Sequence of chain 1.B:
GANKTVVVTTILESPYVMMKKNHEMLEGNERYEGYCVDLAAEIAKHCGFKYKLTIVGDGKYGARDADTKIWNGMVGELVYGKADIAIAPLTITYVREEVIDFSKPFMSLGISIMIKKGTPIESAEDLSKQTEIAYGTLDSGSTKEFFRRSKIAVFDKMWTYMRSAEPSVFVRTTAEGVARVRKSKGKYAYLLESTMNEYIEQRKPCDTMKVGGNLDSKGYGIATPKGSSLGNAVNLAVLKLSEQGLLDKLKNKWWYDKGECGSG

The protein below binds the small molecule below.
Small molecule (SMILES): N[C@@H](CCC(=O)O)C(=O)O

Binding-site contacts:
Ligand atom CD contacts residue LEU138 of chain 1.B at 4.1 Å (hydrophobic).
Ligand atom N contacts residue PRO89 of chain 1.B at 2.9 Å (h-bond).
Ligand atom C contacts residue TYR61 of chain 1.B at 3.7 Å (hydrophobic).
Ligand atom OE2 contacts residue THR143 of chain 1.B at 2.6 Å (h-bond).
Ligand atom OXT contacts residue SER142 of chain 1.B at 2.8 Å (h-bond).
Ligand atom CG contacts residue TYR61 of chain 1.B at 4.3 Å (hydrophobic).
Ligand atom O contacts residue THR91 of chain 1.B at 3.0 Å (h-bond).
Ligand atom OE2 contacts residue GLU193 of chain 1.B at 3.7 Å.
Ligand atom O contacts residue ARG96 of chain 1.B at 2.8 Å (salt-bridge).
Ligand atom CG contacts residue GLU193 of chain 1.B at 3.5 Å.
Ligand atom OE1 contacts residue GLY141 of chain 1.B at 3.6 Å.
Ligand atom OXT contacts residue TYR61 of chain 1.B at 3.4 Å.
Ligand atom O contacts residue LEU90 of chain 1.B at 3.7 Å.
Ligand atom OXT contacts residue ARG96 of chain 1.B at 2.8 Å (salt-bridge).
Ligand atom N contacts residue TYR61 of chain 1.B at 4.0 Å.
Ligand atom O contacts residue SER142 of chain 1.B at 3.9 Å.
Ligand atom CB contacts residue LEU138 of chain 1.B at 4.1 Å (hydrophobic).
Ligand atom OXT contacts residue GLY141 of chain 1.B at 3.3 Å.
Ligand atom CB contacts residue GLU193 of chain 1.B at 4.0 Å.
Ligand atom C contacts residue THR91 of chain 1.B at 3.7 Å.
Ligand atom O contacts residue TYR61 of chain 1.B at 3.5 Å.
Ligand atom N contacts residue GLU193 of chain 1.B at 2.8 Å (salt-bridge).
Ligand atom N contacts residue SER142 of chain 1.B at 4.0 Å.
Ligand atom CA contacts residue PRO89 of chain 1.B at 4.1 Å (hydrophobic).
Ligand atom CD contacts residue GLU193 of chain 1.B at 3.9 Å.
Ligand atom OE1 contacts residue LEU138 of chain 1.B at 4.2 Å.
Ligand atom O contacts residue PRO89 of chain 1.B at 3.8 Å.
Ligand atom OE1 contacts residue SER142 of chain 1.B at 3.3 Å (h-bond).
Ligand atom CD contacts residue THR143 of chain 1.B at 3.2 Å.
Ligand atom CA contacts residue SER142 of chain 1.B at 3.2 Å.
Ligand atom C contacts residue SER142 of chain 1.B at 3.3 Å.
Ligand atom CA contacts residue THR91 of chain 1.B at 3.4 Å.
Ligand atom CA contacts residue GLU193 of chain 1.B at 3.4 Å.
Ligand atom N contacts residue TYR220 of chain 1.B at 3.8 Å.
Ligand atom C contacts residue ARG96 of chain 1.B at 3.4 Å.
Ligand atom OE1 contacts residue THR143 of chain 1.B at 3.1 Å (h-bond).
Ligand atom CA contacts residue TYR61 of chain 1.B at 4.0 Å (hydrophobic).
Ligand atom CG contacts residue LEU138 of chain 1.B at 3.8 Å (hydrophobic).
Ligand atom N contacts residue THR91 of chain 1.B at 2.8 Å (h-bond).
Ligand atom CB contacts residue TYR61 of chain 1.B at 3.5 Å (hydrophobic).